The protein below binds the small molecule below.
Small molecule (SMILES): Cc1cc(CCCCCOc2ccc(C3=NCCO3)cc2)on1

Sequence of chain 1.C:
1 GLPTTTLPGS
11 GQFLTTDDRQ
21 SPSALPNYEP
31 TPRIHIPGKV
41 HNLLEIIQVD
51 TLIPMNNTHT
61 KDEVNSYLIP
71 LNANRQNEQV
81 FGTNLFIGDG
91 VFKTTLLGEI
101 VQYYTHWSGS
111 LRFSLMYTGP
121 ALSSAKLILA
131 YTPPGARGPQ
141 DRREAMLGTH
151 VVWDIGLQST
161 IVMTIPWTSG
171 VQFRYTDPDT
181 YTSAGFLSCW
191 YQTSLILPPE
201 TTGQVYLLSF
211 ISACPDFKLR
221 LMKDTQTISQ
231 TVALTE

Sequence of chain 1.A:
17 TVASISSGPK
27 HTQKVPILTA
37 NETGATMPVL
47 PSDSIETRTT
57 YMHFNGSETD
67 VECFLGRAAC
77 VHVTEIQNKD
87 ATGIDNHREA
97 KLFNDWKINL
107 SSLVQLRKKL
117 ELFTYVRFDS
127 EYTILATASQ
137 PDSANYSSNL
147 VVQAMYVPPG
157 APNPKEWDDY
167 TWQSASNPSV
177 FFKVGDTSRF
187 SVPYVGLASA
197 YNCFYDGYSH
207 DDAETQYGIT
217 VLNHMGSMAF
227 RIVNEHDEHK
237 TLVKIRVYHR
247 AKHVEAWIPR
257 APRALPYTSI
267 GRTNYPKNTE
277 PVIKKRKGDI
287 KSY

Binding-site contacts:
Ligand atom O1 contacts residue LEU106 of chain 1.A at 3.7 Å.
Ligand atom C1C contacts residue LEU106 of chain 1.A at 3.8 Å (hydrophobic).
Ligand atom O1B contacts residue TYR128 of chain 1.A at 3.4 Å (h-bond).
Ligand atom C4C contacts residue VAL188 of chain 1.A at 3.7 Å (hydrophobic).
Ligand atom C6B contacts residue ILE104 of chain 1.A at 3.6 Å (hydrophobic).
Ligand atom O1A contacts residue PHE186 of chain 1.A at 3.0 Å.
Ligand atom C2B contacts residue VAL188 of chain 1.A at 3.5 Å (hydrophobic).
Ligand atom C4 contacts residue LEU106 of chain 1.A at 3.9 Å (hydrophobic).
Ligand atom C4C contacts residue VAL191 of chain 1.A at 3.0 Å (hydrophobic).
Ligand atom N3A contacts residue TYR152 of chain 1.A at 3.5 Å.
Ligand atom O1B contacts residue ILE104 of chain 1.A at 3.9 Å.
Ligand atom C3B contacts residue TYR152 of chain 1.A at 3.7 Å (hydrophobic).
Ligand atom C1B contacts residue TYR128 of chain 1.A at 3.6 Å (hydrophobic).
Ligand atom C4A contacts residue PRO174 of chain 1.A at 3.1 Å (hydrophobic).
Ligand atom C2C contacts residue TYR197 of chain 1.A at 3.7 Å (hydrophobic).
Ligand atom N2 contacts residue ASN219 of chain 1.A at 3.8 Å.
Ligand atom C2A contacts residue PHE186 of chain 1.A at 3.3 Å (hydrophobic).
Ligand atom C1B contacts residue ILE104 of chain 1.A at 4.0 Å (hydrophobic).
Ligand atom C3C contacts residue TYR128 of chain 1.A at 3.4 Å (hydrophobic).
Ligand atom C31 contacts residue ASN219 of chain 1.A at 3.3 Å.
Ligand atom C5A contacts residue VAL176 of chain 1.A at 3.6 Å (hydrophobic).
Ligand atom C1C contacts residue TYR128 of chain 1.A at 3.7 Å (hydrophobic).
Ligand atom C6B contacts residue TYR128 of chain 1.A at 3.3 Å (hydrophobic).
Ligand atom C4 contacts residue TYR197 of chain 1.A at 3.8 Å (hydrophobic).
Ligand atom C3 contacts residue ASN219 of chain 1.A at 4.0 Å.
Ligand atom C5C contacts residue VAL191 of chain 1.A at 3.8 Å (hydrophobic).
Ligand atom C1B contacts residue VAL188 of chain 1.A at 3.8 Å (hydrophobic).
Ligand atom N3A contacts residue ALA24 of chain 1.C at 3.8 Å.
Ligand atom C5A contacts residue PHE186 of chain 1.A at 3.5 Å (hydrophobic).
Ligand atom C4B contacts residue PHE186 of chain 1.A at 3.6 Å (hydrophobic).
Ligand atom N3A contacts residue PHE186 of chain 1.A at 4.0 Å.
Ligand atom C3B contacts residue VAL188 of chain 1.A at 3.8 Å (hydrophobic).
Ligand atom O1 contacts residue MET221 of chain 1.A at 3.9 Å.
Ligand atom N3A contacts residue PRO174 of chain 1.A at 3.7 Å.
Ligand atom C2A contacts residue TYR152 of chain 1.A at 3.6 Å (hydrophobic).
Ligand atom C5B contacts residue MET224 of chain 1.A at 3.8 Å (hydrophobic).
Ligand atom C5B contacts residue PHE186 of chain 1.A at 3.9 Å (hydrophobic).
Ligand atom N2 contacts residue LEU106 of chain 1.A at 3.8 Å.
Ligand atom C5 contacts residue LEU106 of chain 1.A at 3.8 Å (hydrophobic).
Ligand atom C4B contacts residue TYR152 of chain 1.A at 3.8 Å (hydrophobic).